Binding-site contacts:
Ligand atom C20 contacts residue LEU35 of chain 1.F at 3.8 Å (hydrophobic).
Ligand atom C20 contacts residue GLN98 of chain 1.F at 3.2 Å.
Ligand atom C19 contacts residue TYR133 of chain 1.F at 4.1 Å (hydrophobic).
Ligand atom C12 contacts residue MET73 of chain 1.F at 3.5 Å (hydrophobic).
Ligand atom C12 contacts residue LEU37 of chain 1.F at 4.0 Å (hydrophobic).
Ligand atom C4 contacts residue ALA55 of chain 1.F at 4.0 Å (hydrophobic).
Ligand atom C19 contacts residue PHE36 of chain 1.F at 3.5 Å (hydrophobic).
Ligand atom C5 contacts residue MET88 of chain 1.F at 3.3 Å (hydrophobic).
Ligand atom C13 contacts residue GLN98 of chain 1.F at 4.1 Å.
Ligand atom C14 contacts residue GLN98 of chain 1.F at 3.9 Å.
Ligand atom C18 contacts residue TYR90 of chain 1.F at 4.0 Å (hydrophobic).
Ligand atom C15 contacts residue VAL61 of chain 1.F at 4.0 Å (hydrophobic).
Ligand atom C10 contacts residue MET73 of chain 1.F at 3.7 Å (hydrophobic).
Ligand atom C7 contacts residue MET88 of chain 1.F at 3.6 Å (hydrophobic).
Ligand atom C2 contacts residue ALA57 of chain 1.F at 4.2 Å (hydrophobic).
Ligand atom C17 contacts residue PHE135 of chain 1.F at 3.5 Å (hydrophobic).
Ligand atom C6 contacts residue MET88 of chain 1.F at 3.8 Å (hydrophobic).
Ligand atom C3 contacts residue ALA55 of chain 1.F at 4.2 Å (hydrophobic).
Ligand atom C2 contacts residue ALA43 of chain 1.F at 3.8 Å (hydrophobic).
Ligand atom C16 contacts residue GLN117 of chain 1.F at 3.9 Å.
Ligand atom C11 contacts residue MET73 of chain 1.F at 3.9 Å (hydrophobic).
Ligand atom C7 contacts residue TYR133 of chain 1.F at 4.2 Å (hydrophobic).
Ligand atom C14 contacts residue VAL61 of chain 1.F at 4.2 Å (hydrophobic).
Ligand atom O1 contacts residue GLN98 of chain 1.F at 2.9 Å.
Ligand atom C3 contacts residue PHE45 of chain 1.F at 3.9 Å (hydrophobic).
Ligand atom C9 contacts residue LEU37 of chain 1.F at 3.8 Å (hydrophobic).
Ligand atom O1 contacts residue GLY83 of chain 1.D at 2.6 Å (h-bond).
Ligand atom O1 contacts residue LEU97 of chain 1.F at 4.1 Å.
Ligand atom C16 contacts residue HIS104 of chain 1.F at 3.6 Å.
Ligand atom C8 contacts residue LEU37 of chain 1.F at 3.7 Å (hydrophobic).
Ligand atom C16 contacts residue PHE135 of chain 1.F at 3.8 Å (hydrophobic).
Ligand atom C3 contacts residue PHE77 of chain 1.F at 4.1 Å (hydrophobic).
Ligand atom C18 contacts residue MET88 of chain 1.F at 3.3 Å (hydrophobic).
Ligand atom C15 contacts residue GLY83 of chain 1.D at 3.7 Å.
Ligand atom C10 contacts residue LEU37 of chain 1.F at 3.5 Å (hydrophobic).
Ligand atom C20 contacts residue PHE36 of chain 1.F at 3.9 Å (hydrophobic).
Ligand atom C11 contacts residue LEU37 of chain 1.F at 3.8 Å (hydrophobic).
Ligand atom C4 contacts residue MET88 of chain 1.F at 3.7 Å (hydrophobic).
Ligand atom C3 contacts residue MET88 of chain 1.F at 4.2 Å (hydrophobic).
Ligand atom C15 contacts residue GLN98 of chain 1.F at 3.7 Å.

Sequence of chain 1.D:
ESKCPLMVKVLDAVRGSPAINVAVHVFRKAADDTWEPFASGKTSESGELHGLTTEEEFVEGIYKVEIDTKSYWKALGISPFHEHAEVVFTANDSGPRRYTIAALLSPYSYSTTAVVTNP

The protein below binds the small molecule below.
Small molecule (SMILES): CC1=C(/C=C/C(C)=C/C=C/C(C)=C/CO)C(C)(C)CCC1

Sequence of chain 1.F:
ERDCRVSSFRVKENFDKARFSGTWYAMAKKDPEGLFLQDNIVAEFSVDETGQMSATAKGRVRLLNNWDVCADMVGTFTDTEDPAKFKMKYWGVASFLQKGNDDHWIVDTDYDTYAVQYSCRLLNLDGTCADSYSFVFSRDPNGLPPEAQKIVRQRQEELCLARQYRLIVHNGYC